Binding-site contacts:
Ligand atom C7 contacts residue GLY178 of chain 1.A at 4.0 Å.
Ligand atom C5 contacts residue TRP243 of chain 1.A at 3.7 Å (hydrophobic).
Ligand atom C3 contacts residue TRP243 of chain 1.A at 3.9 Å (hydrophobic).
Ligand atom O5 contacts residue HIS176 of chain 1.A at 3.1 Å (h-bond).
Ligand atom C4 contacts residue TRP243 of chain 1.A at 3.7 Å (hydrophobic).
Ligand atom O7 contacts residue GLU246 of chain 1.A at 3.2 Å.
Ligand atom C3 contacts residue ASP269 of chain 1.A at 4.1 Å.
Ligand atom C3 contacts residue LEU272 of chain 1.A at 3.9 Å (hydrophobic).
Ligand atom C6 contacts residue GLU246 of chain 1.A at 3.7 Å.
Ligand atom C6 contacts residue TRP243 of chain 1.A at 3.4 Å (hydrophobic).
Ligand atom C8 contacts residue TRP243 of chain 1.A at 3.6 Å (hydrophobic).
Ligand atom C6 contacts residue THR188 of chain 1.A at 3.3 Å.
Ligand atom C4 contacts residue LEU272 of chain 1.A at 3.6 Å (hydrophobic).
Ligand atom O7 contacts residue TRP243 of chain 1.A at 3.9 Å.
Ligand atom C1 contacts residue TRP243 of chain 1.A at 3.6 Å (hydrophobic).
Ligand atom C8 contacts residue HIS244 of chain 1.A at 3.7 Å.
Ligand atom O3 contacts residue LEU272 of chain 1.A at 4.1 Å.
Ligand atom O5 contacts residue TRP243 of chain 1.A at 3.4 Å.
Ligand atom C6 contacts residue PHE179 of chain 1.A at 3.9 Å (hydrophobic).
Ligand atom C4 contacts residue GLU246 of chain 1.A at 3.6 Å.
Ligand atom C8 contacts residue HIS176 of chain 1.A at 3.9 Å.
Ligand atom C6A contacts residue GLY178 of chain 1.A at 3.4 Å.
Ligand atom C4 contacts residue HIS176 of chain 1.A at 3.9 Å.
Ligand atom C5 contacts residue HIS176 of chain 1.A at 3.9 Å.
Ligand atom O3 contacts residue ASP269 of chain 1.A at 3.7 Å.
Ligand atom C2 contacts residue HIS176 of chain 1.A at 3.8 Å.
Ligand atom O6 contacts residue PHE179 of chain 1.A at 3.4 Å.
Ligand atom C6 contacts residue PRO177 of chain 1.A at 3.7 Å (hydrophobic).
Ligand atom C4 contacts residue ASP269 of chain 1.A at 3.3 Å.
Ligand atom O6 contacts residue TRP243 of chain 1.A at 3.3 Å (h-bond).
Ligand atom O1 contacts residue HIS176 of chain 1.A at 3.4 Å.
Ligand atom O5 contacts residue PHE179 of chain 1.A at 3.9 Å.
Ligand atom O4 contacts residue ALA286 of chain 1.A at 3.9 Å.
Ligand atom O4 contacts residue ASP269 of chain 1.A at 2.7 Å (salt-bridge).
Ligand atom C1 contacts residue HIS176 of chain 1.A at 3.8 Å.
Ligand atom O6 contacts residue THR188 of chain 1.A at 2.7 Å (h-bond).
Ligand atom O4 contacts residue GLU246 of chain 1.A at 2.7 Å (salt-bridge).
Ligand atom C6 contacts residue TYR207 of chain 1.A at 3.9 Å (hydrophobic).
Ligand atom O4 contacts residue HIS176 of chain 1.A at 2.9 Å (h-bond).
Ligand atom C6 contacts residue HIS176 of chain 1.A at 4.0 Å.

Sequence of chain 1.A:
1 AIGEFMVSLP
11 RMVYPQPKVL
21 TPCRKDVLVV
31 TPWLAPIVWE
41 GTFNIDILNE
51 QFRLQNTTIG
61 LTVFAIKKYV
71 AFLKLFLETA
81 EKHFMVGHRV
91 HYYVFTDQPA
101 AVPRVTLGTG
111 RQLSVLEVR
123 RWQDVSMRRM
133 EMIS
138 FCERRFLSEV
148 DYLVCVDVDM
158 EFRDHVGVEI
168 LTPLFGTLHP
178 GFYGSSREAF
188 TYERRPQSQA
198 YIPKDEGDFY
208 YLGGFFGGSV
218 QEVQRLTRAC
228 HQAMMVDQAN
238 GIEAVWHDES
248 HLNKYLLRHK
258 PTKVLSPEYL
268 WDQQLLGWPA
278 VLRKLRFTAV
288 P

This small molecule binds to this protein.
Small molecule (SMILES): CCCCCCO[C@@H]1O[C@H](CO)[C@H](O)[C@H](O[C@H]2O[C@H](CO)[C@H](O)[C@H](O)[C@H]2NC(C)=O)[C@H]1O[C@@H]1O[C@@H](C)[C@@H](O)[C@@H](O)[C@@H]1O